This small molecule binds to this protein.
Small molecule (SMILES): CC(=O)N[C@H]1[C@H]([C@H](O)[C@H](O)CO)O[C@@](O[C@H]2[C@@H](O)[C@@H](CO)O[C@@H](O[C@H]3[C@H](O)[C@@H](NC(C)=O)CO[C@@H]3CO)[C@@H]2O)(C(=O)O)C[C@@H]1O

Binding-site contacts:
Ligand atom C4 contacts residue GLY145 of chain 1.A at 3.4 Å.
Ligand atom O4 contacts residue GLN236 of chain 1.A at 3.2 Å (h-bond).
Ligand atom O9 contacts residue PRO195 of chain 1.A at 4.2 Å.
Ligand atom C8 contacts residue TYR106 of chain 1.A at 3.8 Å (hydrophobic).
Ligand atom O1B contacts residue ARG147 of chain 1.A at 2.7 Å (salt-bridge).
Ligand atom O1B contacts residue GLN236 of chain 1.A at 3.7 Å.
Ligand atom O6 contacts residue GLN236 of chain 1.A at 3.8 Å.
Ligand atom O10 contacts residue LEU204 of chain 1.A at 3.4 Å.
Ligand atom O4 contacts residue GLY145 of chain 1.A at 3.8 Å.
Ligand atom O9 contacts residue GLU200 of chain 1.A at 2.6 Å (salt-bridge).
Ligand atom O9 contacts residue HIS193 of chain 1.A at 3.2 Å (h-bond).
Ligand atom C6 contacts residue GLU200 of chain 1.A at 3.9 Å.
Ligand atom C9 contacts residue GLU200 of chain 1.A at 3.0 Å.
Ligand atom C1 contacts residue SER146 of chain 1.A at 3.5 Å.
Ligand atom N5 contacts residue GLY145 of chain 1.A at 2.8 Å (h-bond).
Ligand atom C10 contacts residue GLY145 of chain 1.A at 3.8 Å.
Ligand atom C11 contacts residue GLY144 of chain 1.A at 3.5 Å.
Ligand atom O8 contacts residue TYR106 of chain 1.A at 2.7 Å (h-bond).
Ligand atom C1 contacts residue ARG147 of chain 1.A at 3.6 Å.
Ligand atom O1B contacts residue SER146 of chain 1.A at 3.4 Å.
Ligand atom C4 contacts residue GLN236 of chain 1.A at 4.0 Å.
Ligand atom O9 contacts residue ASN196 of chain 1.A at 4.2 Å.
Ligand atom C2 contacts residue GLN236 of chain 1.A at 3.9 Å.
Ligand atom O7 contacts residue LEU204 of chain 1.A at 4.0 Å.
Ligand atom O9 contacts residue TYR106 of chain 1.A at 3.1 Å (h-bond).
Ligand atom C9 contacts residue TYR106 of chain 1.A at 3.8 Å (hydrophobic).
Ligand atom O8 contacts residue GLN236 of chain 1.A at 3.4 Å (h-bond).
Ligand atom C6 contacts residue GLY145 of chain 1.A at 4.1 Å.
Ligand atom O6 contacts residue GLU200 of chain 1.A at 3.3 Å (salt-bridge).
Ligand atom O4 contacts residue GLY235 of chain 1.A at 4.2 Å.
Ligand atom O1A contacts residue SER146 of chain 1.A at 2.7 Å (h-bond).
Ligand atom C1 contacts residue GLN236 of chain 1.A at 3.5 Å.
Ligand atom O1A contacts residue ARG147 of chain 1.A at 3.8 Å.
Ligand atom C9 contacts residue HIS193 of chain 1.A at 3.6 Å.
Ligand atom O3 contacts residue GLN236 of chain 1.A at 3.7 Å.
Ligand atom O1A contacts residue GLN236 of chain 1.A at 3.0 Å (h-bond).
Ligand atom C11 contacts residue GLY145 of chain 1.A at 3.8 Å.
Ligand atom C5 contacts residue GLY145 of chain 1.A at 3.7 Å.
Ligand atom C8 contacts residue GLN236 of chain 1.A at 4.0 Å.
Ligand atom O9 contacts residue GLY238 of chain 1.A at 3.7 Å.

Sequence of chain 1.A:
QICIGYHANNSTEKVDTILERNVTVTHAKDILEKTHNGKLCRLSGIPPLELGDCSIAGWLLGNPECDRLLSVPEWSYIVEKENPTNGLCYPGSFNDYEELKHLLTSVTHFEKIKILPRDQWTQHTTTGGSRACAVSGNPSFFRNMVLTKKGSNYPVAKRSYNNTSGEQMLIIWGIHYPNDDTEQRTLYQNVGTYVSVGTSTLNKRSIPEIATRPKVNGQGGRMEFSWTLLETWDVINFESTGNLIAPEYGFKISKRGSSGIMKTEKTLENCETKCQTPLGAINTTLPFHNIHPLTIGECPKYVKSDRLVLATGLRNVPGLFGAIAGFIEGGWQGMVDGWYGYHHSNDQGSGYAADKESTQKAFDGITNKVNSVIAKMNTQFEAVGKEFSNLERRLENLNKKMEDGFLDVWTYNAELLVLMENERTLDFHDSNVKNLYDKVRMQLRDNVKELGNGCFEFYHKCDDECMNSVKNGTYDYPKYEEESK